Sequence of chain 3.D:
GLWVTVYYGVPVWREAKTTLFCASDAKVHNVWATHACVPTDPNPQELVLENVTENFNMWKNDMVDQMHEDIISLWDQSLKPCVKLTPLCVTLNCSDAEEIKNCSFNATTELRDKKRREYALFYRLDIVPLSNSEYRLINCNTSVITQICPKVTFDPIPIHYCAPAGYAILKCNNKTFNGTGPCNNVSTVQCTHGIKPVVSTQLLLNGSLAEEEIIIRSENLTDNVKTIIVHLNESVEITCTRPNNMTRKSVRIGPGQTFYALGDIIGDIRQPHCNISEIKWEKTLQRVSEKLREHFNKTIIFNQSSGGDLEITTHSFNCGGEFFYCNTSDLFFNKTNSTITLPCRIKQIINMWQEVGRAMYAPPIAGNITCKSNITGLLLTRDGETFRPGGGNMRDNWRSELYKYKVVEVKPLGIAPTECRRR

Binding-site contacts:
Ligand atom C2 contacts residue ASN198 of chain 3.D at 2.4 Å.
Ligand atom O6 contacts residue THR200 of chain 3.D at 4.3 Å.
Ligand atom C8 contacts residue GLU239 of chain 3.D at 3.2 Å.
Ligand atom C8 contacts residue SER238 of chain 3.D at 3.7 Å.
Ligand atom C5 contacts residue ASN198 of chain 3.D at 3.7 Å.
Ligand atom O7 contacts residue HIS315 of chain 3.D at 3.9 Å.
Ligand atom O5 contacts residue THR200 of chain 3.D at 3.9 Å.
Ligand atom C7 contacts residue ASN198 of chain 3.D at 3.0 Å.
Ligand atom C7 contacts residue LEU241 of chain 3.D at 4.3 Å (hydrophobic).
Ligand atom C8 contacts residue LEU241 of chain 3.D at 3.8 Å (hydrophobic).
Ligand atom C7 contacts residue GLU239 of chain 3.D at 4.5 Å.
Ligand atom C8 contacts residue ASN198 of chain 3.D at 4.2 Å.
Ligand atom O7 contacts residue LEU241 of chain 3.D at 4.0 Å.
Ligand atom O5 contacts residue ASN198 of chain 3.D at 2.4 Å (h-bond).
Ligand atom C3 contacts residue ASN198 of chain 3.D at 3.8 Å.
Ligand atom C1 contacts residue ASN198 of chain 3.D at 1.4 Å.
Ligand atom C6 contacts residue THR200 of chain 3.D at 3.9 Å.
Ligand atom O7 contacts residue ASN198 of chain 3.D at 2.7 Å (h-bond).
Ligand atom C4 contacts residue ASN198 of chain 3.D at 4.2 Å.
Ligand atom C5 contacts residue THR200 of chain 3.D at 3.8 Å.
Ligand atom C1 contacts residue THR200 of chain 3.D at 4.4 Å.
Ligand atom N2 contacts residue ASN198 of chain 3.D at 2.9 Å (h-bond).
Ligand atom C7 contacts residue SER238 of chain 3.D at 4.4 Å.
Ligand atom O6 contacts residue PRO202 of chain 3.D at 3.6 Å.

The protein below binds the small molecule below.
Small molecule (SMILES): CC(=O)N[C@@H]1[C@@H](O)[C@H](O)[C@@H](CO)O[C@H]1O